Binding-site contacts:
Ligand atom F9F contacts residue ALA129 of chain 2.A at 3.2 Å.
Ligand atom O16 contacts residue PHE212 of chain 2.A at 3.6 Å.
Ligand atom C1 contacts residue PHE212 of chain 2.A at 3.6 Å (hydrophobic).
Ligand atom C4 contacts residue LEU100 of chain 2.A at 3.8 Å (hydrophobic).
Ligand atom O19 contacts residue GLY184 of chain 2.A at 3.6 Å.
Ligand atom O21 contacts residue LEU100 of chain 2.A at 3.4 Å.
Ligand atom C5 contacts residue PHE212 of chain 2.A at 3.7 Å (hydrophobic).
Ligand atom O19 contacts residue THR183 of chain 2.A at 3.6 Å.
Ligand atom O21 contacts residue PHE22 of chain 2.A at 3.1 Å.
Ligand atom C5 contacts residue TYR175 of chain 2.A at 3.4 Å (hydrophobic).
Ligand atom C6 contacts residue PHE212 of chain 2.A at 3.5 Å (hydrophobic).
Ligand atom O19 contacts residue ILE64 of chain 2.A at 3.7 Å.
Ligand atom C15 contacts residue GLY234 of chain 2.A at 3.5 Å.
Ligand atom F11 contacts residue PHE212 of chain 2.A at 3.6 Å.
Ligand atom O20 contacts residue SER235 of chain 2.A at 3.3 Å (h-bond).
Ligand atom O20 contacts residue GLY234 of chain 2.A at 3.0 Å (h-bond).
Ligand atom O7 contacts residue ALA129 of chain 2.A at 3.7 Å.
Ligand atom F11 contacts residue ILE153 of chain 2.A at 3.2 Å.
Ligand atom O18 contacts residue THR183 of chain 2.A at 3.8 Å.
Ligand atom O22 contacts residue TYR175 of chain 2.A at 2.9 Å (h-bond).
Ligand atom O18 contacts residue PHE212 of chain 2.A at 3.4 Å.
Ligand atom P17 contacts residue SER235 of chain 2.A at 3.5 Å.
Ligand atom C14 contacts residue THR183 of chain 2.A at 3.5 Å.
Ligand atom O18 contacts residue GLY213 of chain 2.A at 3.0 Å (h-bond).
Ligand atom O18 contacts residue GLY184 of chain 2.A at 2.9 Å (h-bond).
Ligand atom F10 contacts residue LEU127 of chain 2.A at 3.3 Å.
Ligand atom N13 contacts residue PHE22 of chain 2.A at 3.5 Å.
Ligand atom O21 contacts residue GLU49 of chain 2.A at 3.2 Å.
Ligand atom C3 contacts residue THR183 of chain 2.A at 3.5 Å.
Ligand atom O19 contacts residue GLY234 of chain 2.A at 3.6 Å.
Ligand atom F10 contacts residue ALA129 of chain 2.A at 3.4 Å.
Ligand atom C2 contacts residue THR183 of chain 2.A at 3.6 Å.
Ligand atom S12 contacts residue TYR175 of chain 2.A at 3.8 Å.
Ligand atom F10 contacts residue ILE153 of chain 2.A at 3.5 Å.
Ligand atom F9F contacts residue PRO18 of chain 2.B at 3.3 Å.
Ligand atom O19 contacts residue SER235 of chain 2.A at 2.4 Å (h-bond).
Ligand atom O7 contacts residue PHE212 of chain 2.A at 3.8 Å.
Ligand atom O20 contacts residue GLY213 of chain 2.A at 3.6 Å (h-bond).
Ligand atom C3 contacts residue LEU100 of chain 2.A at 3.8 Å (hydrophobic).
Ligand atom O7 contacts residue ALA59 of chain 2.A at 3.5 Å.

Sequence of chain 2.A:
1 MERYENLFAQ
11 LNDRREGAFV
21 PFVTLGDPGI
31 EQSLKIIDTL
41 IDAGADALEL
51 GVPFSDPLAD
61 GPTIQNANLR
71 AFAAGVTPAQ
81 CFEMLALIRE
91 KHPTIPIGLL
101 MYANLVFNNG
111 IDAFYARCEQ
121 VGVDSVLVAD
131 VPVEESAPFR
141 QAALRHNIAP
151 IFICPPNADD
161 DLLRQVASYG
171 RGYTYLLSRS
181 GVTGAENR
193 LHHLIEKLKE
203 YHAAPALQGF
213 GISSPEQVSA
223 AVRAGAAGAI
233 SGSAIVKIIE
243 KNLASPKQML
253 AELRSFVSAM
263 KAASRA

The small molecule below binds the protein below.
Small molecule (SMILES): O=P(O)(O)OCCNS(=O)(=O)c1ccc(OC(F)(F)F)cc1

Sequence of chain 2.B:
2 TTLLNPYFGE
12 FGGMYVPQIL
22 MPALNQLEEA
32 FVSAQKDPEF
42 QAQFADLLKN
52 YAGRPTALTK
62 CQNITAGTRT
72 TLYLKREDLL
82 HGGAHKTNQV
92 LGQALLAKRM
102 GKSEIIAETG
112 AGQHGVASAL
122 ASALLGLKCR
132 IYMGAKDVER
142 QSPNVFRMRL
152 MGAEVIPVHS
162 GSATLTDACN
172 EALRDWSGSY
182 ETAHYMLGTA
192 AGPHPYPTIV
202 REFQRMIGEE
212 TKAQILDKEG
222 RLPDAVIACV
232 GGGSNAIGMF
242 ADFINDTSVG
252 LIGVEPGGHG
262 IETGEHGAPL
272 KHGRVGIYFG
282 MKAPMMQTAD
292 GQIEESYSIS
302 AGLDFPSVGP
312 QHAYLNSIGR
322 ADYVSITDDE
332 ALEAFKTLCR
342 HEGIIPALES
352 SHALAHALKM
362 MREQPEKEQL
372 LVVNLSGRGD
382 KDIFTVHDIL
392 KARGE